This protein binds this small molecule.
Small molecule (SMILES): NC(=S)Nc1ccccc1

Binding-site contacts:
Ligand atom S1 contacts residue VAL321 of chain 1.B at 4.3 Å.
Ligand atom C6 contacts residue GLU330 of chain 1.B at 3.7 Å.
Ligand atom C4 contacts residue GLU330 of chain 1.B at 3.8 Å.
Ligand atom C5 contacts residue GLU330 of chain 1.B at 3.6 Å.
Ligand atom C5 contacts residue THR49 of chain 1.B at 4.5 Å.
Ligand atom C7 contacts residue HIS333 of chain 1.B at 3.6 Å.
Ligand atom C1 contacts residue GLU330 of chain 1.B at 4.4 Å.
Ligand atom C4 contacts residue SER329 of chain 1.B at 3.7 Å.
Ligand atom C5 contacts residue SER329 of chain 1.B at 4.0 Å.
Ligand atom C4 contacts residue ARG53 of chain 1.B at 3.4 Å.
Ligand atom N1 contacts residue HIS333 of chain 1.B at 4.2 Å.
Ligand atom N2 contacts residue HIS333 of chain 1.B at 3.7 Å.
Ligand atom C2 contacts residue ILE52 of chain 1.B at 4.0 Å (hydrophobic).
Ligand atom C1 contacts residue HIS333 of chain 1.B at 3.9 Å.
Ligand atom C2 contacts residue ARG53 of chain 1.B at 4.4 Å.
Ligand atom C7 contacts residue VAL321 of chain 1.B at 3.6 Å (hydrophobic).
Ligand atom C2 contacts residue HIS333 of chain 1.B at 3.4 Å.
Ligand atom N1 contacts residue SER329 of chain 1.B at 4.5 Å.
Ligand atom C3 contacts residue ARG53 of chain 1.B at 3.6 Å.
Ligand atom C7 contacts residue SER329 of chain 1.B at 4.4 Å.
Ligand atom N1 contacts residue ARG53 of chain 1.B at 3.3 Å (salt-bridge).
Ligand atom C5 contacts residue ARG53 of chain 1.B at 4.1 Å.
Ligand atom C7 contacts residue ASP56 of chain 1.B at 4.3 Å.
Ligand atom C5 contacts residue ASP326 of chain 1.B at 4.5 Å.
Ligand atom C3 contacts residue HIS333 of chain 1.B at 4.1 Å.
Ligand atom S1 contacts residue ALA319 of chain 1.B at 3.6 Å.
Ligand atom C7 contacts residue ARG53 of chain 1.B at 4.1 Å.
Ligand atom C1 contacts residue ILE52 of chain 1.B at 4.2 Å (hydrophobic).
Ligand atom N2 contacts residue ARG53 of chain 1.B at 3.8 Å.
Ligand atom N2 contacts residue ASP56 of chain 1.B at 3.4 Å (salt-bridge).
Ligand atom N1 contacts residue VAL321 of chain 1.B at 3.7 Å.
Ligand atom N2 contacts residue VAL321 of chain 1.B at 3.6 Å.
Ligand atom S1 contacts residue SER329 of chain 1.B at 3.3 Å (h-bond).
Ligand atom S1 contacts residue HIS333 of chain 1.B at 3.8 Å.
Ligand atom S1 contacts residue TRP320 of chain 1.B at 3.3 Å (h-bond).
Ligand atom C3 contacts residue SER329 of chain 1.B at 4.2 Å.
Ligand atom N2 contacts residue ALA319 of chain 1.B at 4.4 Å.
Ligand atom C7 contacts residue TRP320 of chain 1.B at 4.5 Å (hydrophobic).

Sequence of chain 1.B:
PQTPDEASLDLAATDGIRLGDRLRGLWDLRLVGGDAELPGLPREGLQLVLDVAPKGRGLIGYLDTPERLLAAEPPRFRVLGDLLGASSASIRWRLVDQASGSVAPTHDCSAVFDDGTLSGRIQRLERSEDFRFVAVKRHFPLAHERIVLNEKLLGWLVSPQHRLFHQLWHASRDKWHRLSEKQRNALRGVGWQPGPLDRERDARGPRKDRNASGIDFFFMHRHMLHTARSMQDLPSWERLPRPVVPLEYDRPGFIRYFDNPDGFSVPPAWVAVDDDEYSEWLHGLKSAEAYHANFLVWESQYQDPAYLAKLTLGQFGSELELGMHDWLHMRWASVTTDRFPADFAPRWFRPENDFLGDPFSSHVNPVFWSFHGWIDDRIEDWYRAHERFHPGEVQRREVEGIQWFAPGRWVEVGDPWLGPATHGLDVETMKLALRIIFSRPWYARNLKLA